This protein binds this small molecule.
Small molecule (SMILES): CC[C@H](C)[C@H](NC(=O)[C@@H](N)CC(=O)O)C(=O)N[C@@H](CC(N)=O)C(=O)N[C@@H](Cc1ccccc1)C(=O)N[C@@H](CO)C(=O)N[C@@H](CO)C(=O)N[C@H](C=O)CC(C)C

Binding-site contacts:
Ligand atom OD2 contacts residue GLU911 of chain 1.X at 3.4 Å (salt-bridge).
Ligand atom CD1 contacts residue ARG46 of chain 1.V at 3.9 Å.
Ligand atom CB contacts residue ALA874 of chain 1.X at 3.9 Å (hydrophobic).
Ligand atom C contacts residue ARG666 of chain 1.X at 3.7 Å.
Ligand atom CA contacts residue ARG666 of chain 1.X at 3.6 Å.
Ligand atom CB contacts residue GLY42 of chain 1.V at 3.7 Å.
Ligand atom N contacts residue GLY42 of chain 1.V at 3.5 Å (h-bond).
Ligand atom O contacts residue ALA874 of chain 1.X at 3.7 Å.
Ligand atom OD1 contacts residue ARG666 of chain 1.X at 3.7 Å.
Ligand atom C contacts residue ASN634 of chain 1.X at 3.8 Å.
Ligand atom OD2 contacts residue PRO864 of chain 1.X at 3.6 Å.
Ligand atom CB contacts residue PHE913 of chain 1.X at 3.9 Å (hydrophobic).
Ligand atom CG2 contacts residue TYR636 of chain 1.X at 3.8 Å (hydrophobic).
Ligand atom ND2 contacts residue THR49 of chain 1.V at 3.9 Å.
Ligand atom OG contacts residue ARG46 of chain 1.V at 3.2 Å.
Ligand atom N contacts residue SER871 of chain 1.X at 3.6 Å.
Ligand atom CB contacts residue GLU911 of chain 1.X at 3.6 Å.
Ligand atom CB contacts residue ASN47 of chain 1.V at 3.7 Å.
Ligand atom O contacts residue ASN634 of chain 1.X at 3.0 Å (h-bond).
Ligand atom OD1 contacts residue ASN634 of chain 1.X at 3.2 Å (h-bond).
Ligand atom N contacts residue ARG46 of chain 1.V at 3.9 Å.
Ligand atom OG contacts residue PHE45 of chain 1.V at 3.3 Å (h-bond).
Ligand atom CD2 contacts residue ALA20 of chain 1.V at 3.8 Å (hydrophobic).
Ligand atom CB contacts residue ARG666 of chain 1.X at 3.9 Å.
Ligand atom OD1 contacts residue GLY667 of chain 1.X at 3.3 Å (h-bond).
Ligand atom OD2 contacts residue GLY667 of chain 1.X at 3.7 Å.
Ligand atom O contacts residue ASN43 of chain 1.V at 3.6 Å.
Ligand atom CD1 contacts residue SER21 of chain 1.V at 3.4 Å.
Ligand atom N contacts residue GLY873 of chain 1.X at 3.8 Å.
Ligand atom CE1 contacts residue ARG46 of chain 1.V at 3.7 Å.
Ligand atom N contacts residue ALA874 of chain 1.X at 3.8 Å.
Ligand atom O contacts residue GLY42 of chain 1.V at 3.5 Å.
Ligand atom CG contacts residue GLY667 of chain 1.X at 3.7 Å.
Ligand atom O contacts residue ARG46 of chain 1.V at 3.9 Å.
Ligand atom CG contacts residue GLU911 of chain 1.X at 3.5 Å.
Ligand atom CD1 contacts residue ARG33 of chain 1.V at 3.8 Å.
Ligand atom N contacts residue ARG666 of chain 1.X at 3.4 Å (salt-bridge).
Ligand atom CD1 contacts residue ARG666 of chain 1.X at 3.9 Å.
Ligand atom N contacts residue ARG666 of chain 1.X at 3.4 Å.
Ligand atom CG contacts residue ASN634 of chain 1.X at 3.9 Å.

Sequence of chain 1.X:
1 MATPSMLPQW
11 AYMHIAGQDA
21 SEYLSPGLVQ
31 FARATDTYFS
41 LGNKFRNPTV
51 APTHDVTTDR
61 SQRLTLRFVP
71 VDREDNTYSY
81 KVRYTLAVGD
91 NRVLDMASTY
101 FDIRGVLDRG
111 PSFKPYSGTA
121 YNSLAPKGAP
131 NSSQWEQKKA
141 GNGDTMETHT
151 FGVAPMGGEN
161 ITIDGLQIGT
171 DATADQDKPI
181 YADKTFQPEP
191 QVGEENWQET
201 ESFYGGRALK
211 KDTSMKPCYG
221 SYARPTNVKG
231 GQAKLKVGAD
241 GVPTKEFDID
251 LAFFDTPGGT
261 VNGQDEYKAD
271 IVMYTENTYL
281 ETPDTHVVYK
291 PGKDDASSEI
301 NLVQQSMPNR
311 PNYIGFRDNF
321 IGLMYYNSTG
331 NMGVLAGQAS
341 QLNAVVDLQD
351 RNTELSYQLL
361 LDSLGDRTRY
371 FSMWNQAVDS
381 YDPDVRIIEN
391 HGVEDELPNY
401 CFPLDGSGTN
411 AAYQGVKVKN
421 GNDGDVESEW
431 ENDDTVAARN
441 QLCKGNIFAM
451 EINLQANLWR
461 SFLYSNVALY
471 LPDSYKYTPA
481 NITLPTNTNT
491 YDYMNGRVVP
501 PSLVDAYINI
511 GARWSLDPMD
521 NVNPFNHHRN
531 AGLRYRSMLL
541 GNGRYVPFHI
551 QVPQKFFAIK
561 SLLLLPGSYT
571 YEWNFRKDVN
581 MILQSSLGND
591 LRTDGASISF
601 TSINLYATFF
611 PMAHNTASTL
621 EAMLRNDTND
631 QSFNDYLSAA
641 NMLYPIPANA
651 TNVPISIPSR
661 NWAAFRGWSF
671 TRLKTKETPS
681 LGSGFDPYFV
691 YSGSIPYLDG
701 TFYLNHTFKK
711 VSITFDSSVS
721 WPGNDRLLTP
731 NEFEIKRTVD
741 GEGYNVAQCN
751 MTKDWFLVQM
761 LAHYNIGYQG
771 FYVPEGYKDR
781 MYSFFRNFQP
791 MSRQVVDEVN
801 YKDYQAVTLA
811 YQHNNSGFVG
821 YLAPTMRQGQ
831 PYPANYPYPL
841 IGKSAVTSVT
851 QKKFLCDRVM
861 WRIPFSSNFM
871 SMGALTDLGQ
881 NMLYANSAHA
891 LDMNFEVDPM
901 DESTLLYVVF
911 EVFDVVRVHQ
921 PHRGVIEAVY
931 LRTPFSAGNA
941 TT

Sequence of chain 1.V:
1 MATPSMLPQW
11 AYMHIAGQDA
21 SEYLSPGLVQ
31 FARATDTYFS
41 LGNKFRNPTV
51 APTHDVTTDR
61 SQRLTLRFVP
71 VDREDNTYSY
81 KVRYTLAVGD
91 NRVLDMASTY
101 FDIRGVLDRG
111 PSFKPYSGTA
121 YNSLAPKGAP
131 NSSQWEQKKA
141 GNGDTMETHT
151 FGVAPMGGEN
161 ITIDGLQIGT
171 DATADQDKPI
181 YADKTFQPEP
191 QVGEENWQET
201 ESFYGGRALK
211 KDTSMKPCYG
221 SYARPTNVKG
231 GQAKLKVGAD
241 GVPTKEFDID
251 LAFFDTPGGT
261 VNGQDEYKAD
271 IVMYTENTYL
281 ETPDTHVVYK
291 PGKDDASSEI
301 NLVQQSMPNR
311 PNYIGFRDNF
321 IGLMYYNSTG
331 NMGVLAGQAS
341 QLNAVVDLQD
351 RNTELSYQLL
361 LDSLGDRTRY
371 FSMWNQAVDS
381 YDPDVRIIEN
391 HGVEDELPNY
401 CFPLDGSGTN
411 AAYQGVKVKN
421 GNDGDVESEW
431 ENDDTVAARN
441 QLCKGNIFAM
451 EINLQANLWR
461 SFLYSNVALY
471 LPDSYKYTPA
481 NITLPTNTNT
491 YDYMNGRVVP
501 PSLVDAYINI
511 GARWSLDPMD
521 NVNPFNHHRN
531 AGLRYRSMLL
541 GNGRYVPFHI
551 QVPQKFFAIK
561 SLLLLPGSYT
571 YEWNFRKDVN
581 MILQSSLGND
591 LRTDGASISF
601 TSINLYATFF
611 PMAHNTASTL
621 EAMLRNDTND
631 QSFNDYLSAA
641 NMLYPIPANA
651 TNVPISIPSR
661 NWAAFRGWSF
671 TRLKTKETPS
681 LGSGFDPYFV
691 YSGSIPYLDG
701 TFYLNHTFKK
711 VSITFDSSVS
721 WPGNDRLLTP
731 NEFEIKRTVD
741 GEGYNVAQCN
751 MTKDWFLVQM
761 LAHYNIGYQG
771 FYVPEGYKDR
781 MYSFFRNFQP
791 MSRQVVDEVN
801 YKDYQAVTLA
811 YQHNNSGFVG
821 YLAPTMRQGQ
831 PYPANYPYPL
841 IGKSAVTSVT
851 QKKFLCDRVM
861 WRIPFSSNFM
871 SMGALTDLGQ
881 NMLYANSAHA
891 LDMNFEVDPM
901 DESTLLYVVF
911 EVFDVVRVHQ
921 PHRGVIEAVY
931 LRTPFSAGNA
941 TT